Sequence of chain 29.C:
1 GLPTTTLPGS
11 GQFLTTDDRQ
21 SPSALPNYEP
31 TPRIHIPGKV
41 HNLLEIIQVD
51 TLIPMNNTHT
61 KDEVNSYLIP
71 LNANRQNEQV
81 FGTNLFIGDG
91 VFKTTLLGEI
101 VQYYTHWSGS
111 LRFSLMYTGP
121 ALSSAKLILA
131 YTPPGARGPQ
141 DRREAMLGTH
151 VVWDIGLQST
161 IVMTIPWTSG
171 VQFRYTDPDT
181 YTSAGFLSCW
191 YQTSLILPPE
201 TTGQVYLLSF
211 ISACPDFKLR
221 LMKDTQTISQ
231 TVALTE

The protein below binds the small molecule below.
Small molecule (SMILES): Cc1cc(CCCCCCCOc2ccc(C3=N[C@@H](C)CO3)cc2)on1

Sequence of chain 29.A:
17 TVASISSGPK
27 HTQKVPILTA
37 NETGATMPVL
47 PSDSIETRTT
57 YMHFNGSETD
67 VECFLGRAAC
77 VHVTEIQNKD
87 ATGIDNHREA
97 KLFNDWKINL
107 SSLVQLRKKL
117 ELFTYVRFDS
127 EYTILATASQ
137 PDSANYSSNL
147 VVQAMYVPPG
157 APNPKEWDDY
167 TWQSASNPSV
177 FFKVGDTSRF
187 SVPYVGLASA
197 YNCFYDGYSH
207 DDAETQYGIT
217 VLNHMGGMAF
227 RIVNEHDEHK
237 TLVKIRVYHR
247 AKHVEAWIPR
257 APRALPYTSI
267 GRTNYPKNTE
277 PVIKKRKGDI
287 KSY

Binding-site contacts:
Ligand atom CM1 contacts residue SER107 of chain 29.A at 3.9 Å.
Ligand atom C5 contacts residue PHE186 of chain 29.A at 3.5 Å (hydrophobic).
Ligand atom N3A contacts residue ASN219 of chain 29.A at 3.0 Å (h-bond).
Ligand atom O1 contacts residue VAL188 of chain 29.A at 3.8 Å.
Ligand atom C6B contacts residue LEU106 of chain 29.A at 3.9 Å (hydrophobic).
Ligand atom C7C contacts residue TYR128 of chain 29.A at 3.6 Å (hydrophobic).
Ligand atom C3C contacts residue VAL188 of chain 29.A at 3.3 Å (hydrophobic).
Ligand atom C3C contacts residue TYR128 of chain 29.A at 3.9 Å (hydrophobic).
Ligand atom C31 contacts residue ALA150 of chain 29.A at 3.5 Å (hydrophobic).
Ligand atom N2 contacts residue PHE186 of chain 29.A at 3.7 Å.
Ligand atom C4B contacts residue LEU106 of chain 29.A at 3.7 Å (hydrophobic).
Ligand atom O1 contacts residue TYR152 of chain 29.A at 3.9 Å.
Ligand atom O1B contacts residue TYR128 of chain 29.A at 3.9 Å.
Ligand atom C7C contacts residue TYR197 of chain 29.A at 3.8 Å (hydrophobic).
Ligand atom C5B contacts residue LEU106 of chain 29.A at 3.5 Å (hydrophobic).
Ligand atom C31 contacts residue PRO174 of chain 29.A at 3.4 Å (hydrophobic).
Ligand atom C6C contacts residue VAL191 of chain 29.A at 3.2 Å (hydrophobic).
Ligand atom O1 contacts residue PHE186 of chain 29.A at 3.5 Å.
Ligand atom O1 contacts residue ALA24 of chain 29.C at 3.6 Å.
Ligand atom C2B contacts residue MET221 of chain 29.A at 3.5 Å (hydrophobic).
Ligand atom C4C contacts residue TYR152 of chain 29.A at 3.8 Å (hydrophobic).
Ligand atom O1B contacts residue MET221 of chain 29.A at 3.4 Å.
Ligand atom C2C contacts residue VAL188 of chain 29.A at 3.2 Å (hydrophobic).
Ligand atom C3B contacts residue MET221 of chain 29.A at 3.8 Å (hydrophobic).
Ligand atom C4A contacts residue ASN219 of chain 29.A at 3.5 Å.
Ligand atom C31 contacts residue VAL176 of chain 29.A at 3.3 Å (hydrophobic).
Ligand atom C31 contacts residue SER175 of chain 29.A at 3.6 Å.
Ligand atom C6C contacts residue MET221 of chain 29.A at 3.7 Å (hydrophobic).
Ligand atom N2 contacts residue ALA24 of chain 29.C at 3.4 Å.
Ligand atom C5B contacts residue TYR197 of chain 29.A at 3.7 Å (hydrophobic).
Ligand atom C3 contacts residue PRO174 of chain 29.A at 3.8 Å (hydrophobic).
Ligand atom C5C contacts residue ILE104 of chain 29.A at 3.8 Å (hydrophobic).
Ligand atom C1B contacts residue MET221 of chain 29.A at 3.8 Å (hydrophobic).
Ligand atom C5 contacts residue TYR152 of chain 29.A at 3.8 Å (hydrophobic).
Ligand atom C4 contacts residue TYR152 of chain 29.A at 3.9 Å (hydrophobic).
Ligand atom C4 contacts residue PHE186 of chain 29.A at 3.6 Å (hydrophobic).
Ligand atom C4 contacts residue MET224 of chain 29.A at 3.8 Å (hydrophobic).
Ligand atom C5C contacts residue TYR128 of chain 29.A at 3.5 Å (hydrophobic).
Ligand atom C3 contacts residue PHE186 of chain 29.A at 3.8 Å (hydrophobic).
Ligand atom C6B contacts residue TYR197 of chain 29.A at 3.6 Å (hydrophobic).